Sequence of chain 1.H:
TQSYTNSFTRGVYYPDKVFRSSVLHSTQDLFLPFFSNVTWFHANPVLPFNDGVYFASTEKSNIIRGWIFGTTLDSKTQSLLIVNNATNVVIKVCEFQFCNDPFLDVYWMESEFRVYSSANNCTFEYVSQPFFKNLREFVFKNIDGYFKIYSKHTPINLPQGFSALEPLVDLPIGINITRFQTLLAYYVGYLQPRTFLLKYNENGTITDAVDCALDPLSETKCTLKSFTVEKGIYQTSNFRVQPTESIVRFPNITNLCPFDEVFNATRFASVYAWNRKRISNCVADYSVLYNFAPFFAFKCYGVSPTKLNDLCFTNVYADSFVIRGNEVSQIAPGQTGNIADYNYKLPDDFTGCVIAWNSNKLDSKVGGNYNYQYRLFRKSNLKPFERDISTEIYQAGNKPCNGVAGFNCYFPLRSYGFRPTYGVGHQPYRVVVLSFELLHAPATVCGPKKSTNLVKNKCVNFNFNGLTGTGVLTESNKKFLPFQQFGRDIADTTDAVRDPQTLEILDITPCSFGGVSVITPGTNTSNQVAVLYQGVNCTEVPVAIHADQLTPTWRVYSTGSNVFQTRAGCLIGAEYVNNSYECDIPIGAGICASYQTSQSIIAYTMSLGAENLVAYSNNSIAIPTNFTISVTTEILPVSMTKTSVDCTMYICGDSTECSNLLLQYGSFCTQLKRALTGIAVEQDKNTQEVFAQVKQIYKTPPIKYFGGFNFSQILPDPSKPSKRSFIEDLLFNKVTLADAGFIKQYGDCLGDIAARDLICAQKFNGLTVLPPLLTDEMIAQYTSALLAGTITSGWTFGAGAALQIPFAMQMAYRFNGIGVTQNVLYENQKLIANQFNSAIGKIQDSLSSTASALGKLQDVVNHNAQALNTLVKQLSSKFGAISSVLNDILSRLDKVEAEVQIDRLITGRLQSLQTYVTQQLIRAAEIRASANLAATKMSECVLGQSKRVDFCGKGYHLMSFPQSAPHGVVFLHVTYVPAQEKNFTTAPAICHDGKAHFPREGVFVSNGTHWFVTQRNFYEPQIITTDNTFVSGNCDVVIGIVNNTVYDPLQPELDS

Binding-site contacts:
Ligand atom O5 contacts residue ASN714 of chain 1.H at 2.3 Å (h-bond).
Ligand atom C7 contacts residue ASN714 of chain 1.H at 3.4 Å.
Ligand atom O5 contacts residue GLN1068 of chain 1.H at 4.0 Å.
Ligand atom C6 contacts residue LEU919 of chain 1.H at 4.2 Å (hydrophobic).
Ligand atom C6 contacts residue GLN923 of chain 1.H at 4.0 Å.
Ligand atom N2 contacts residue ASN714 of chain 1.H at 2.9 Å (h-bond).
Ligand atom C1 contacts residue LEU919 of chain 1.H at 4.4 Å (hydrophobic).
Ligand atom C2 contacts residue ASN714 of chain 1.H at 2.5 Å.
Ligand atom C1 contacts residue ASN714 of chain 1.H at 1.4 Å.
Ligand atom C5 contacts residue GLN923 of chain 1.H at 4.4 Å.
Ligand atom O7 contacts residue GLN1068 of chain 1.H at 3.5 Å (h-bond).
Ligand atom C4 contacts residue ASN714 of chain 1.H at 4.2 Å.
Ligand atom C3 contacts residue ASN714 of chain 1.H at 3.8 Å.
Ligand atom C5 contacts residue LEU919 of chain 1.H at 3.9 Å (hydrophobic).
Ligand atom C7 contacts residue GLN1068 of chain 1.H at 4.5 Å.
Ligand atom O4 contacts residue LEU919 of chain 1.H at 4.4 Å.
Ligand atom C5 contacts residue ASN714 of chain 1.H at 3.6 Å.
Ligand atom C1 contacts residue GLN1068 of chain 1.H at 4.2 Å.
Ligand atom O7 contacts residue ASN714 of chain 1.H at 3.5 Å (h-bond).

A protein and the small-molecule ligand that binds it are described below.
Small molecule (SMILES): CC(=O)N[C@@H]1[C@@H](O)[C@H](O)[C@@H](CO)O[C@H]1O